Binding-site contacts:
Ligand atom N3 contacts residue PHE140 of chain 2.A at 3.5 Å.
Ligand atom C2 contacts residue PHE140 of chain 2.A at 3.6 Å (hydrophobic).
Ligand atom C6 contacts residue TRP61 of chain 2.A at 4.0 Å (hydrophobic).
Ligand atom C4 contacts residue PHE140 of chain 2.A at 3.6 Å (hydrophobic).
Ligand atom N4 contacts residue ASP136 of chain 2.A at 2.8 Å (salt-bridge).
Ligand atom N3 contacts residue GLN100 of chain 2.A at 3.0 Å (h-bond).
Ligand atom O3' contacts residue GLU200 of chain 2.A at 2.6 Å (salt-bridge).
Ligand atom C3' contacts residue GLU200 of chain 2.A at 3.1 Å.
Ligand atom O5' contacts residue ARG131 of chain 2.A at 3.4 Å (salt-bridge).
Ligand atom C2 contacts residue PHE99 of chain 2.A at 3.5 Å (hydrophobic).
Ligand atom O5' contacts residue GLU56 of chain 2.A at 2.5 Å (salt-bridge).
Ligand atom C6 contacts residue GLU56 of chain 2.A at 3.7 Å.
Ligand atom O2 contacts residue PHE140 of chain 2.A at 3.8 Å.
Ligand atom C2 contacts residue GLN100 of chain 2.A at 3.7 Å.
Ligand atom C5 contacts residue ASP136 of chain 2.A at 3.7 Å.
Ligand atom F1 contacts residue PHE140 of chain 2.A at 3.5 Å.
Ligand atom N4 contacts residue GLN100 of chain 2.A at 3.1 Å (h-bond).
Ligand atom O2 contacts residue MET88 of chain 2.A at 3.4 Å.
Ligand atom C2' contacts residue TYR89 of chain 2.A at 3.6 Å (hydrophobic).
Ligand atom F1 contacts residue ARG131 of chain 2.A at 3.0 Å.
Ligand atom C5' contacts residue GLU56 of chain 2.A at 3.3 Å.
Ligand atom C2' contacts residue ILE33 of chain 2.A at 4.0 Å (hydrophobic).
Ligand atom C5' contacts residue GLU200 of chain 2.A at 4.0 Å.
Ligand atom C5 contacts residue GLU56 of chain 2.A at 3.8 Å.
Ligand atom C4 contacts residue GLN100 of chain 2.A at 3.9 Å.
Ligand atom O2 contacts residue GLN100 of chain 2.A at 3.5 Å (h-bond).
Ligand atom F2 contacts residue ILE33 of chain 2.A at 3.2 Å.
Ligand atom C4 contacts residue ASP136 of chain 2.A at 3.7 Å.
Ligand atom O2 contacts residue PHE99 of chain 2.A at 3.6 Å.
Ligand atom O3' contacts residue TYR89 of chain 2.A at 2.6 Å (h-bond).
Ligand atom N4 contacts residue PHE140 of chain 2.A at 3.6 Å.
Ligand atom C6 contacts residue ARG131 of chain 2.A at 3.6 Å.
Ligand atom F2 contacts residue PHE140 of chain 2.A at 3.4 Å.
Ligand atom C4' contacts residue GLU200 of chain 2.A at 3.7 Å.
Ligand atom C3' contacts residue TYR89 of chain 2.A at 3.7 Å (hydrophobic).
Ligand atom F1 contacts residue ILE33 of chain 2.A at 3.8 Å.
Ligand atom C5' contacts residue VAL58 of chain 2.A at 3.9 Å (hydrophobic).
Ligand atom F2 contacts residue TYR89 of chain 2.A at 2.8 Å.
Ligand atom O4' contacts residue TRP61 of chain 2.A at 3.5 Å.
Ligand atom N3 contacts residue PHE99 of chain 2.A at 3.6 Å.

A small-molecule ligand and the protein it binds are described below.
Small molecule (SMILES): Nc1ccn([C@@H]2O[C@H](CO)[C@@H](O)C2(F)F)c(=O)n1

Sequence of chain 2.A:
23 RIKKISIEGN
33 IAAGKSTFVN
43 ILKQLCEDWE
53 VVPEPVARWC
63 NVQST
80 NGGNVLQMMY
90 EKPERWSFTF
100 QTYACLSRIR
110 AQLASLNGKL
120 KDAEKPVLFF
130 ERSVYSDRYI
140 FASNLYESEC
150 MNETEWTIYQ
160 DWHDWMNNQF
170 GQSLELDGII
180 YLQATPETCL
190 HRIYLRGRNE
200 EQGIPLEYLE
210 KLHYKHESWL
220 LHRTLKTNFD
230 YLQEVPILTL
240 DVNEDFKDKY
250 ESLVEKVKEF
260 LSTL